A protein and the small-molecule ligand that binds it are described below.
Small molecule (SMILES): CC(=O)N[C@H]1[C@H](O[C@H]2[C@H](O)[C@@H](NC(C)=O)CO[C@@H]2CO)O[C@H](CO)[C@@H](O)[C@@H]1O

Sequence of chain 1.A:
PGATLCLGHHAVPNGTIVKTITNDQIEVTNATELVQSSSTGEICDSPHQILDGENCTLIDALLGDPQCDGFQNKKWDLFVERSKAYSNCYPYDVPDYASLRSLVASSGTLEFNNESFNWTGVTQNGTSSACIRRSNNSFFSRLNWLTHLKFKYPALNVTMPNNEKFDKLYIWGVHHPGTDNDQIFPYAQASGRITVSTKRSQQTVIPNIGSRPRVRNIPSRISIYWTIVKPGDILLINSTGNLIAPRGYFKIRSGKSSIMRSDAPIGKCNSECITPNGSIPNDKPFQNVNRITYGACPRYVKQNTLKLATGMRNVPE

Sequence of chain 3.A:
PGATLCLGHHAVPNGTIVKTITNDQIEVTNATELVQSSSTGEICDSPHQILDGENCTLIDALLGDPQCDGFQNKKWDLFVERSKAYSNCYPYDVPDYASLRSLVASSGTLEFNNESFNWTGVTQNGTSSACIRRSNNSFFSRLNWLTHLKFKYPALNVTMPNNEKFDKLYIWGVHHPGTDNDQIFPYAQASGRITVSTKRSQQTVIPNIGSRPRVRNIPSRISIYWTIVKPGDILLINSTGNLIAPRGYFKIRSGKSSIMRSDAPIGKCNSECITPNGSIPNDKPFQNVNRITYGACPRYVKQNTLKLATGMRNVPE

Binding-site contacts:
Ligand atom O7 contacts residue ASN159 of chain 3.A at 4.0 Å.
Ligand atom O5 contacts residue ARG216 of chain 1.A at 3.5 Å (salt-bridge).
Ligand atom C2 contacts residue ASN159 of chain 3.A at 2.5 Å.
Ligand atom C3 contacts residue SER213 of chain 1.A at 4.3 Å.
Ligand atom C7 contacts residue ASN159 of chain 3.A at 3.8 Å.
Ligand atom N2 contacts residue SER213 of chain 1.A at 3.4 Å (h-bond).
Ligand atom C1 contacts residue SER213 of chain 1.A at 4.4 Å.
Ligand atom C8 contacts residue ARG216 of chain 1.A at 4.3 Å.
Ligand atom O6 contacts residue ARG216 of chain 1.A at 3.8 Å.
Ligand atom C3 contacts residue ARG216 of chain 1.A at 4.1 Å.
Ligand atom O4 contacts residue ARG216 of chain 1.A at 3.8 Å.
Ligand atom C1 contacts residue ASN159 of chain 3.A at 1.4 Å.
Ligand atom C1 contacts residue ARG216 of chain 1.A at 3.9 Å.
Ligand atom C6 contacts residue THR161 of chain 3.A at 4.3 Å.
Ligand atom C3 contacts residue ASN159 of chain 3.A at 3.8 Å.
Ligand atom C4 contacts residue ARG216 of chain 1.A at 3.9 Å.
Ligand atom C5 contacts residue ARG216 of chain 1.A at 4.1 Å.
Ligand atom O7 contacts residue ARG214 of chain 1.A at 4.1 Å.
Ligand atom O5 contacts residue LEU238 of chain 3.A at 4.0 Å.
Ligand atom C8 contacts residue PRO215 of chain 1.A at 4.1 Å (hydrophobic).
Ligand atom C5 contacts residue ASN159 of chain 3.A at 3.6 Å.
Ligand atom C2 contacts residue SER213 of chain 1.A at 4.3 Å.
Ligand atom O3 contacts residue ARG216 of chain 1.A at 3.5 Å.
Ligand atom C8 contacts residue ILE236 of chain 3.A at 4.1 Å (hydrophobic).
Ligand atom C1 contacts residue LEU238 of chain 3.A at 4.5 Å (hydrophobic).
Ligand atom C8 contacts residue THR181 of chain 1.A at 4.2 Å.
Ligand atom C7 contacts residue PRO215 of chain 1.A at 4.3 Å (hydrophobic).
Ligand atom O5 contacts residue ASN159 of chain 3.A at 2.3 Å (h-bond).
Ligand atom C5 contacts residue LEU238 of chain 3.A at 4.4 Å (hydrophobic).
Ligand atom C7 contacts residue SER213 of chain 1.A at 4.1 Å.
Ligand atom N2 contacts residue ASN159 of chain 3.A at 3.1 Å (h-bond).
Ligand atom C4 contacts residue ASN159 of chain 3.A at 4.2 Å.
Ligand atom C2 contacts residue ARG216 of chain 1.A at 3.8 Å.
Ligand atom C7 contacts residue ARG216 of chain 1.A at 3.9 Å.
Ligand atom C8 contacts residue SER213 of chain 1.A at 3.7 Å.
Ligand atom O7 contacts residue PRO215 of chain 1.A at 3.6 Å.
Ligand atom O7 contacts residue ARG216 of chain 1.A at 3.2 Å (salt-bridge).